Sequence of chain 53.Y:
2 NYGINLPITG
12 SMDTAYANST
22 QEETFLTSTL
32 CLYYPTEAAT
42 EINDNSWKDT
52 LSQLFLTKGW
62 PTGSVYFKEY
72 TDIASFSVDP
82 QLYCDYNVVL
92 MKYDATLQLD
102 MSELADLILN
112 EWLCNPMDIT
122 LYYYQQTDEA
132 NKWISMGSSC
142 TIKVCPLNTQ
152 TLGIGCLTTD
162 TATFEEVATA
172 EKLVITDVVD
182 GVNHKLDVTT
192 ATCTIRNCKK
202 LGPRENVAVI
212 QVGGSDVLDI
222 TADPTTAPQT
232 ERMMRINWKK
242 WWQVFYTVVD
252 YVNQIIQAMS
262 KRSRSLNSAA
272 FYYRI

A protein and the small-molecule ligand that binds it are described below.
Small molecule (SMILES): CC(=O)N[C@H]1[C@H](O[C@H]2[C@H](O)[C@@H](NC(C)=O)CO[C@@H]2CO)O[C@H](CO)[C@@H](O)[C@@H]1O

Binding-site contacts:
Ligand atom C2 contacts residue ASN19 of chain 53.Y at 3.4 Å.
Ligand atom O5 contacts residue ASN19 of chain 53.Y at 2.2 Å (h-bond).
Ligand atom C8 contacts residue TYR17 of chain 53.Y at 4.0 Å (hydrophobic).
Ligand atom C6 contacts residue ASN19 of chain 53.Y at 4.1 Å.
Ligand atom C5 contacts residue ASN19 of chain 53.Y at 3.3 Å.
Ligand atom C1 contacts residue ASN19 of chain 53.Y at 1.9 Å.
Ligand atom O7 contacts residue ASN19 of chain 53.Y at 4.4 Å.
Ligand atom O6 contacts residue ASN19 of chain 53.Y at 4.4 Å.
Ligand atom C3 contacts residue ASN19 of chain 53.Y at 4.4 Å.
Ligand atom N2 contacts residue ASN19 of chain 53.Y at 4.0 Å.
Ligand atom C4 contacts residue ASN19 of chain 53.Y at 4.5 Å.